Binding-site contacts:
Ligand atom C2 contacts residue HIS2 of chain 20.B at 4.5 Å.
Ligand atom O3 contacts residue BMA1 of chain 20.P at 1.1 Å.
Ligand atom C4 contacts residue BMA1 of chain 20.P at 3.6 Å.
Ligand atom O2 contacts residue HIS2 of chain 20.B at 3.4 Å (h-bond).
Ligand atom C1 contacts residue NAG1 of chain 20.N at 1.7 Å.
Ligand atom C5 contacts residue NAG1 of chain 20.N at 3.8 Å.
Ligand atom C3 contacts residue BMA1 of chain 20.P at 2.5 Å.
Ligand atom O5 contacts residue NAG1 of chain 20.N at 2.5 Å (h-bond).
Ligand atom C2 contacts residue BMA1 of chain 20.P at 3.2 Å.
Ligand atom O4 contacts residue BMA1 of chain 20.P at 4.0 Å.
Ligand atom C3 contacts residue NAG1 of chain 20.N at 4.1 Å.
Ligand atom O6 contacts residue NAG1 of chain 20.N at 4.5 Å.
Ligand atom O2 contacts residue BMA1 of chain 20.P at 3.0 Å (h-bond).
Ligand atom C2 contacts residue NAG1 of chain 20.N at 2.9 Å.
Ligand atom O2 contacts residue NAG1 of chain 20.N at 3.4 Å (h-bond).

This small molecule binds to this protein.
Small molecule (SMILES): OC[C@H]1O[C@@H](O)[C@@H](O)[C@@H](O)[C@@H]1O

Sequence of chain 20.B:
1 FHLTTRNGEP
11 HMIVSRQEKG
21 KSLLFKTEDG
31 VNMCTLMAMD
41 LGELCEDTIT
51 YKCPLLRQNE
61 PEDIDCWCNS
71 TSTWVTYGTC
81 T